The small molecule below binds the protein below.
Small molecule (SMILES): Nc1ncnc2[nH]cnc12

Sequence of chain 1.B:
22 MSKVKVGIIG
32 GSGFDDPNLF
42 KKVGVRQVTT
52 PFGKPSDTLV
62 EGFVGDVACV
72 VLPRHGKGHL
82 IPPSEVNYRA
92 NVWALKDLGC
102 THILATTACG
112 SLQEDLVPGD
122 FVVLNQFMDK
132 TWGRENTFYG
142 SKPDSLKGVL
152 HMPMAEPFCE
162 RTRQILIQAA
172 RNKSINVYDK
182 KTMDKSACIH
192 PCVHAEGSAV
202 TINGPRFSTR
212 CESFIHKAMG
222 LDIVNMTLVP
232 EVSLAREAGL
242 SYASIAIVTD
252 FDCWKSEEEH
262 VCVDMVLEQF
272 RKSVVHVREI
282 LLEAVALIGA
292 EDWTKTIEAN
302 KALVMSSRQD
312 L

Binding-site contacts:
Ligand atom N3 contacts residue VAL225 of chain 1.B at 3.9 Å.
Ligand atom C2 contacts residue ASN226 of chain 1.B at 3.9 Å.
Ligand atom C8 contacts residue ALA109 of chain 1.B at 3.6 Å (hydrophobic).
Ligand atom C5 contacts residue VAL225 of chain 1.B at 3.9 Å (hydrophobic).
Ligand atom C6 contacts residue ASP251 of chain 1.B at 3.9 Å.
Ligand atom N9 contacts residue CYS110 of chain 1.B at 3.7 Å.
Ligand atom N6 contacts residue VAL262 of chain 1.B at 3.7 Å.
Ligand atom C4 contacts residue VAL225 of chain 1.B at 3.9 Å (hydrophobic).
Ligand atom N6 contacts residue ASP253 of chain 1.B at 2.8 Å (salt-bridge).
Ligand atom C6 contacts residue VAL225 of chain 1.B at 3.9 Å (hydrophobic).
Ligand atom C6 contacts residue PHE208 of chain 1.B at 3.8 Å (hydrophobic).
Ligand atom N6 contacts residue ASP251 of chain 1.B at 2.9 Å (salt-bridge).
Ligand atom C8 contacts residue VAL267 of chain 1.B at 3.8 Å (hydrophobic).
Ligand atom N7 contacts residue THR250 of chain 1.B at 3.7 Å.
Ligand atom N7 contacts residue ASP251 of chain 1.B at 2.6 Å (salt-bridge).
Ligand atom C4 contacts residue PHE208 of chain 1.B at 3.9 Å (hydrophobic).
Ligand atom C2 contacts residue MET227 of chain 1.B at 3.8 Å (hydrophobic).
Ligand atom C5 contacts residue CYS110 of chain 1.B at 3.8 Å (hydrophobic).
Ligand atom C5 contacts residue PHE208 of chain 1.B at 3.9 Å (hydrophobic).
Ligand atom N7 contacts residue GLY111 of chain 1.B at 3.3 Å (h-bond).
Ligand atom N6 contacts residue VAL225 of chain 1.B at 3.7 Å.
Ligand atom C2 contacts residue VAL225 of chain 1.B at 3.8 Å (hydrophobic).
Ligand atom N7 contacts residue CYS110 of chain 1.B at 3.2 Å.
Ligand atom C8 contacts residue GLY111 of chain 1.B at 3.9 Å.
Ligand atom N3 contacts residue ASN226 of chain 1.B at 3.6 Å.
Ligand atom N1 contacts residue ASP253 of chain 1.B at 3.9 Å.
Ligand atom C6 contacts residue GLY111 of chain 1.B at 3.7 Å.
Ligand atom N9 contacts residue ALA109 of chain 1.B at 3.3 Å (h-bond).
Ligand atom C8 contacts residue ASP251 of chain 1.B at 3.4 Å.
Ligand atom N3 contacts residue MET227 of chain 1.B at 3.7 Å.
Ligand atom N6 contacts residue GLY111 of chain 1.B at 3.6 Å.
Ligand atom C8 contacts residue CYS110 of chain 1.B at 3.5 Å (hydrophobic).
Ligand atom C6 contacts residue ASP253 of chain 1.B at 3.8 Å.
Ligand atom N7 contacts residue VAL267 of chain 1.B at 3.9 Å.
Ligand atom C8 contacts residue THR250 of chain 1.B at 3.5 Å.
Ligand atom N1 contacts residue PHE208 of chain 1.B at 3.7 Å.
Ligand atom N1 contacts residue VAL225 of chain 1.B at 3.7 Å.
Ligand atom C5 contacts residue ASP251 of chain 1.B at 3.8 Å.
Ligand atom C5 contacts residue GLY111 of chain 1.B at 3.4 Å.
Ligand atom C2 contacts residue PHE208 of chain 1.B at 3.9 Å (hydrophobic).